This small molecule binds to this protein.
Small molecule (SMILES): CC(C)C[C@H](NC(=O)[C@H](CCc1ccccc1)NC(=O)CN1CCOCC1)C(=O)N[C@@H](Cc1ccccc1)C(=O)N[C@@H](CC(C)C)[C@@H](O)[C@H](C)CO

Binding-site contacts:
Ligand atom C27 contacts residue THR21 of chain 1.H at 3.7 Å.
Ligand atom C34 contacts residue GLY47 of chain 1.H at 3.6 Å.
Ligand atom C58 contacts residue GLY168 of chain 1.H at 2.9 Å.
Ligand atom N41 contacts residue THR1 of chain 1.H at 3.7 Å.
Ligand atom C42 contacts residue THR1 of chain 1.H at 2.4 Å.
Ligand atom C46 contacts residue SER20 of chain 1.H at 3.7 Å.
Ligand atom C39 contacts residue GLY47 of chain 1.H at 3.6 Å.
Ligand atom C59 contacts residue THR1 of chain 1.H at 2.4 Å.
Ligand atom C43 contacts residue THR1 of chain 1.H at 2.7 Å.
Ligand atom C24 contacts residue ALA49 of chain 1.H at 3.7 Å (hydrophobic).
Ligand atom O9 contacts residue ASP125 of chain 1.I at 3.5 Å.
Ligand atom C51 contacts residue GLY168 of chain 1.H at 3.5 Å.
Ligand atom C44 contacts residue THR1 of chain 1.H at 3.4 Å.
Ligand atom N41 contacts residue GLY47 of chain 1.H at 3.0 Å (h-bond).
Ligand atom C28 contacts residue ALA49 of chain 1.H at 3.7 Å (hydrophobic).
Ligand atom C31 contacts residue GLY47 of chain 1.H at 3.4 Å.
Ligand atom C43 contacts residue GLY47 of chain 1.H at 3.3 Å.
Ligand atom O60 contacts residue THR21 of chain 1.H at 3.2 Å (h-bond).
Ligand atom O48 contacts residue THR1 of chain 1.H at 2.4 Å (h-bond).
Ligand atom N22 contacts residue ASP125 of chain 1.I at 3.2 Å (salt-bridge).
Ligand atom C47 contacts residue THR1 of chain 1.H at 1.4 Å.
Ligand atom C45 contacts residue THR52 of chain 1.H at 3.7 Å.
Ligand atom C23 contacts residue THR21 of chain 1.H at 3.5 Å.
Ligand atom C58 contacts residue THR1 of chain 1.H at 2.5 Å.
Ligand atom C45 contacts residue GLY45 of chain 1.H at 3.6 Å.
Ligand atom O40 contacts residue THR21 of chain 1.H at 3.2 Å (h-bond).
Ligand atom C47 contacts residue MES1 of chain 1.FA at 3.7 Å.
Ligand atom O40 contacts residue SER20 of chain 1.H at 3.5 Å (h-bond).
Ligand atom N30 contacts residue THR21 of chain 1.H at 3.0 Å (h-bond).
Ligand atom C46 contacts residue ALA49 of chain 1.H at 3.6 Å (hydrophobic).
Ligand atom C51 contacts residue THR1 of chain 1.H at 1.5 Å.
Ligand atom O48 contacts residue MES1 of chain 1.FA at 2.3 Å (h-bond).
Ligand atom C27 contacts residue ALA27 of chain 1.H at 3.5 Å (hydrophobic).
Ligand atom C35 contacts residue THR48 of chain 1.H at 3.7 Å.
Ligand atom C58 contacts residue LYS33 of chain 1.H at 3.4 Å.
Ligand atom C19 contacts residue THR48 of chain 1.H at 3.6 Å.
Ligand atom O48 contacts residue GLY47 of chain 1.H at 3.2 Å (h-bond).
Ligand atom C58 contacts residue ARG19 of chain 1.H at 3.2 Å.
Ligand atom O60 contacts residue THR1 of chain 1.H at 3.7 Å.
Ligand atom O29 contacts residue ALA49 of chain 1.H at 2.9 Å (h-bond).

Sequence of chain 1.H:
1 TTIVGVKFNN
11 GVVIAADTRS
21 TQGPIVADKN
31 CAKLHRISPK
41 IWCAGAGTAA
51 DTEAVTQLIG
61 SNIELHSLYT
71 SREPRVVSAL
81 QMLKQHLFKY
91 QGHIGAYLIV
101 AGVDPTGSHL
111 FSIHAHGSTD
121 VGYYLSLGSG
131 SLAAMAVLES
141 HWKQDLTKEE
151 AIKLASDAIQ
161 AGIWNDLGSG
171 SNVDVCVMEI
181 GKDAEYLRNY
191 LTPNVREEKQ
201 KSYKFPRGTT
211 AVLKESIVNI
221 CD

Sequence of chain 1.I:
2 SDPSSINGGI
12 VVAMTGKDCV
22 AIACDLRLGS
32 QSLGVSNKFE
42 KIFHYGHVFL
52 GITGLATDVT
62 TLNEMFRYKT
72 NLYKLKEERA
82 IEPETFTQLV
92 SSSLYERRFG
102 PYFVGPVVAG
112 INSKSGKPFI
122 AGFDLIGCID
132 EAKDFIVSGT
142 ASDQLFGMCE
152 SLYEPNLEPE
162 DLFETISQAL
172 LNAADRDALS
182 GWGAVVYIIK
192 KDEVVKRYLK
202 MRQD